A protein and the small-molecule ligand that binds it are described below.
Small molecule (SMILES): O=C1O[C@H](CO)[C@@H](O)[C@H](O)[C@H]1O

Binding-site contacts:
Ligand atom O1 contacts residue TYR500 of chain 1.A at 4.0 Å.
Ligand atom O2 contacts residue ASN499 of chain 1.A at 4.4 Å.
Ligand atom O2 contacts residue ARG501 of chain 1.A at 3.7 Å.
Ligand atom C3 contacts residue ASN499 of chain 1.A at 3.6 Å.
Ligand atom O4 contacts residue ASN499 of chain 1.A at 3.1 Å (h-bond).
Ligand atom C1 contacts residue ASN499 of chain 1.A at 4.2 Å.
Ligand atom C5 contacts residue TYR500 of chain 1.A at 4.4 Å (hydrophobic).
Ligand atom C2 contacts residue ASN499 of chain 1.A at 4.3 Å.
Ligand atom C5 contacts residue ALA498 of chain 1.A at 4.5 Å (hydrophobic).
Ligand atom O6 contacts residue ASN499 of chain 1.A at 4.2 Å.
Ligand atom C6 contacts residue ASN499 of chain 1.A at 3.6 Å.
Ligand atom C5 contacts residue ASN499 of chain 1.A at 3.4 Å.
Ligand atom O6 contacts residue LYS76 of chain 1.A at 2.7 Å (salt-bridge).
Ligand atom C1 contacts residue TYR500 of chain 1.A at 4.2 Å (hydrophobic).
Ligand atom O1 contacts residue ARG501 of chain 1.A at 3.6 Å.
Ligand atom O5 contacts residue LYS76 of chain 1.A at 4.0 Å.
Ligand atom C4 contacts residue ASN499 of chain 1.A at 3.8 Å.
Ligand atom C1 contacts residue ARG501 of chain 1.A at 4.4 Å.
Ligand atom O5 contacts residue ASN499 of chain 1.A at 4.1 Å.
Ligand atom O6 contacts residue ALA498 of chain 1.A at 3.1 Å (h-bond).
Ligand atom C6 contacts residue ALA498 of chain 1.A at 3.6 Å (hydrophobic).
Ligand atom C6 contacts residue LYS76 of chain 1.A at 4.1 Å.
Ligand atom O5 contacts residue TYR500 of chain 1.A at 4.2 Å.

Sequence of chain 1.A:
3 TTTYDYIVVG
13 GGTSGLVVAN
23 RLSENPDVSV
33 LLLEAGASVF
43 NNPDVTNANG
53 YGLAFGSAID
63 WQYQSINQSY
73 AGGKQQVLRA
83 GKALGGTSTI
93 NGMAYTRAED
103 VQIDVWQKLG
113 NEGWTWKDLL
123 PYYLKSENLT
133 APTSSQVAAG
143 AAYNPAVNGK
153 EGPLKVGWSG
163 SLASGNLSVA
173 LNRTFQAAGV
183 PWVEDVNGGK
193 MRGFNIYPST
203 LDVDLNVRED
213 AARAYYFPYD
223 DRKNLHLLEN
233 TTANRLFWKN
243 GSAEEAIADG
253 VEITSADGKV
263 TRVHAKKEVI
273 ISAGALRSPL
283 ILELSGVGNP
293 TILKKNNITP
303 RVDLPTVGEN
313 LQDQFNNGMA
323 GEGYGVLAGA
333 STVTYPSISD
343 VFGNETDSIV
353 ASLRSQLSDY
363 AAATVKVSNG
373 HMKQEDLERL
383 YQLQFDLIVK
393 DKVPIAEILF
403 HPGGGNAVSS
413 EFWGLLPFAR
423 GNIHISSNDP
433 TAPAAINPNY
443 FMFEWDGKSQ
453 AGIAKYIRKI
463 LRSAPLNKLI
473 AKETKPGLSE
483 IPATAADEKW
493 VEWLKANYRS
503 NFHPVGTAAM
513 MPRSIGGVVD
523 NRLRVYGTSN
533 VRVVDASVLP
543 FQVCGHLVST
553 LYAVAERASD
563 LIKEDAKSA